Binding-site contacts:
Ligand atom O35 contacts residue TYR282 of chain 3.B at 3.9 Å.
Ligand atom C7 contacts residue ARG298 of chain 3.B at 3.9 Å.
Ligand atom C10 contacts residue ILE294 of chain 3.B at 3.3 Å (hydrophobic).
Ligand atom C3 contacts residue GLU462 of chain 3.B at 3.7 Å.
Ligand atom C17 contacts residue TYR282 of chain 3.B at 3.4 Å (hydrophobic).
Ligand atom C23 contacts residue ASN302 of chain 3.B at 3.2 Å.
Ligand atom C13 contacts residue TYR282 of chain 3.B at 3.4 Å (hydrophobic).
Ligand atom O35 contacts residue PHE284 of chain 3.B at 3.4 Å.
Ligand atom N33 contacts residue TYR282 of chain 3.B at 3.1 Å (h-bond).
Ligand atom C1 contacts residue TYR282 of chain 3.B at 3.6 Å (hydrophobic).
Ligand atom N31 contacts residue ASN302 of chain 3.B at 3.5 Å (h-bond).
Ligand atom N33 contacts residue ARG298 of chain 3.B at 3.8 Å.
Ligand atom CL4 contacts residue LEU299 of chain 3.B at 3.9 Å.
Ligand atom C8 contacts residue TYR282 of chain 3.B at 3.5 Å (hydrophobic).
Ligand atom C9 contacts residue LEU299 of chain 3.B at 3.8 Å (hydrophobic).
Ligand atom N29 contacts residue ILE294 of chain 3.B at 4.0 Å.
Ligand atom C10 contacts residue ASP295 of chain 3.B at 3.5 Å.
Ligand atom C24 contacts residue TYR282 of chain 3.B at 3.7 Å (hydrophobic).
Ligand atom C22 contacts residue ARG298 of chain 3.B at 4.0 Å.
Ligand atom O35 contacts residue ASP295 of chain 3.B at 3.5 Å (salt-bridge).
Ligand atom N34 contacts residue TYR282 of chain 3.B at 3.3 Å (h-bond).
Ligand atom N29 contacts residue ASP295 of chain 3.B at 3.8 Å.
Ligand atom CL4 contacts residue TYR282 of chain 3.B at 3.9 Å.
Ligand atom O35 contacts residue TYR289 of chain 3.B at 3.3 Å.
Ligand atom O38 contacts residue ASP295 of chain 3.B at 3.0 Å (salt-bridge).
Ligand atom N32 contacts residue ASN302 of chain 3.B at 4.0 Å.
Ligand atom N34 contacts residue ASP295 of chain 3.B at 3.4 Å (salt-bridge).
Ligand atom C15 contacts residue TYR282 of chain 3.B at 3.2 Å (hydrophobic).
Ligand atom C13 contacts residue ASN302 of chain 3.B at 3.8 Å.
Ligand atom O35 contacts residue LEU299 of chain 3.B at 3.4 Å.
Ligand atom O38 contacts residue TYR282 of chain 3.B at 3.6 Å.
Ligand atom C4 contacts residue ILE294 of chain 3.B at 3.3 Å (hydrophobic).
Ligand atom C2 contacts residue GLU287 of chain 3.B at 3.8 Å.
Ligand atom O37 contacts residue ARG298 of chain 3.B at 3.3 Å (salt-bridge).
Ligand atom C14 contacts residue TYR282 of chain 3.B at 3.1 Å (hydrophobic).
Ligand atom CL4 contacts residue ASN302 of chain 3.B at 3.6 Å.
Ligand atom C2 contacts residue TYR282 of chain 3.B at 3.5 Å (hydrophobic).
Ligand atom C22 contacts residue TYR282 of chain 3.B at 3.9 Å (hydrophobic).
Ligand atom C25 contacts residue ASN302 of chain 3.B at 3.0 Å.
Ligand atom C9 contacts residue TYR282 of chain 3.B at 3.4 Å (hydrophobic).

Sequence of chain 3.B:
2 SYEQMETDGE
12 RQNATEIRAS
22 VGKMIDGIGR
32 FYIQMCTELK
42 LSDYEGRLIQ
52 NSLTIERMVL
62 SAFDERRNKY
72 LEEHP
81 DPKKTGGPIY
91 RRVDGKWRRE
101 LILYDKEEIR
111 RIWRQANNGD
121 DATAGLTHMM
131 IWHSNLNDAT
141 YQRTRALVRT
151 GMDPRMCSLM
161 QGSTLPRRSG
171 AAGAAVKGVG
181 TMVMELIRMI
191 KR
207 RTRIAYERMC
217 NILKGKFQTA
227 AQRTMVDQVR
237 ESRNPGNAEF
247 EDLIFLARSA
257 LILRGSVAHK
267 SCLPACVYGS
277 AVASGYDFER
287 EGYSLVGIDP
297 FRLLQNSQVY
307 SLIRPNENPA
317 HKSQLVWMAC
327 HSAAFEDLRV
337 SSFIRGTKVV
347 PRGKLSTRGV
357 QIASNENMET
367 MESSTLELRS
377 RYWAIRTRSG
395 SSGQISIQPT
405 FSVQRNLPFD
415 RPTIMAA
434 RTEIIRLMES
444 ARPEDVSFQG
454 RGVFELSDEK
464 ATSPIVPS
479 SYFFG

This protein binds this small molecule.
Small molecule (SMILES): COc1ccccc1-c1noc(C)c1C(=O)N1CCN(c2cc(NC(=O)c3ccccn3)c([N+](=O)[O-])cc2Cl)CC1